Binding-site contacts:
Ligand atom F31 contacts residue ARG164 of chain 1.B at 3.4 Å.
Ligand atom O26 contacts residue LYS68 of chain 1.B at 3.0 Å (salt-bridge).
Ligand atom C25 contacts residue LEU167 of chain 1.B at 3.7 Å (hydrophobic).
Ligand atom O33 contacts residue LEU21 of chain 1.B at 3.2 Å (h-bond).
Ligand atom N8 contacts residue LEU21 of chain 1.B at 3.5 Å (h-bond).
Ligand atom C7 contacts residue ARG164 of chain 1.B at 3.8 Å.
Ligand atom C12 contacts residue PRO120 of chain 1.B at 3.8 Å (hydrophobic).
Ligand atom C18 contacts residue VAL116 of chain 1.B at 3.4 Å (hydrophobic).
Ligand atom O26 contacts residue SER184 of chain 1.B at 3.5 Å (h-bond).
Ligand atom C32 contacts residue LEU21 of chain 1.B at 3.1 Å (hydrophobic).
Ligand atom N13 contacts residue LEU21 of chain 1.B at 3.8 Å.
Ligand atom N6 contacts residue GLN23 of chain 1.B at 3.7 Å.
Ligand atom N17 contacts residue VAL116 of chain 1.B at 2.9 Å (h-bond).
Ligand atom N13 contacts residue PRO120 of chain 1.B at 3.7 Å.
Ligand atom O26 contacts residue LEU167 of chain 1.B at 3.4 Å.
Ligand atom C16 contacts residue VAL116 of chain 1.B at 3.8 Å (hydrophobic).
Ligand atom C25 contacts residue LYS68 of chain 1.B at 3.8 Å.
Ligand atom N20 contacts residue VAL116 of chain 1.B at 3.1 Å (h-bond).
Ligand atom C29 contacts residue LYS68 of chain 1.B at 3.8 Å.
Ligand atom F1 contacts residue VAL123 of chain 1.B at 3.0 Å.
Ligand atom C29 contacts residue SER184 of chain 1.B at 3.2 Å.
Ligand atom F1 contacts residue ARG164 of chain 1.B at 3.2 Å.
Ligand atom N6 contacts residue GLY22 of chain 1.B at 3.4 Å.
Ligand atom F1 contacts residue PRO120 of chain 1.B at 3.7 Å.
Ligand atom C18 contacts residue TYR115 of chain 1.B at 3.4 Å (hydrophobic).
Ligand atom C18 contacts residue GLU117 of chain 1.B at 3.5 Å.
Ligand atom N20 contacts residue VAL66 of chain 1.B at 3.7 Å.
Ligand atom N17 contacts residue TYR115 of chain 1.B at 3.7 Å.
Ligand atom C2 contacts residue ARG164 of chain 1.B at 3.4 Å.
Ligand atom C29 contacts residue ASN165 of chain 1.B at 3.2 Å.
Ligand atom C14 contacts residue PRO120 of chain 1.B at 3.7 Å (hydrophobic).
Ligand atom C3 contacts residue ARG164 of chain 1.B at 3.3 Å.
Ligand atom C21 contacts residue GLU114 of chain 1.B at 3.3 Å.
Ligand atom C9 contacts residue GLY22 of chain 1.B at 3.7 Å.
Ligand atom C22 contacts residue LEU167 of chain 1.B at 3.6 Å (hydrophobic).
Ligand atom C12 contacts residue LEU21 of chain 1.B at 3.5 Å (hydrophobic).
Ligand atom C9 contacts residue GLN23 of chain 1.B at 3.4 Å.
Ligand atom C28 contacts residue LYS68 of chain 1.B at 3.4 Å.
Ligand atom C21 contacts residue LEU167 of chain 1.B at 3.5 Å (hydrophobic).
Ligand atom F31 contacts residue PRO120 of chain 1.B at 3.6 Å.

Sequence of chain 1.B:
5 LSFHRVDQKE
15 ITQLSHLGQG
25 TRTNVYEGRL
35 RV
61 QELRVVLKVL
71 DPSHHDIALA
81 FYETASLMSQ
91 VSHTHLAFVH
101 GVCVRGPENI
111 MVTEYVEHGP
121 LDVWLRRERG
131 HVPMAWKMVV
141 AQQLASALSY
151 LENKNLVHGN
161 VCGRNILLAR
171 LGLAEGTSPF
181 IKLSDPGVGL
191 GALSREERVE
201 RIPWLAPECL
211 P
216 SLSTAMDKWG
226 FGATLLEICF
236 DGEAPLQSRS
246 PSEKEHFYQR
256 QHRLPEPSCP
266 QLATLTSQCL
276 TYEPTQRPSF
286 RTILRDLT

This small molecule binds to this protein.
Small molecule (SMILES): CNc1cc(Nc2cccn(-c3ncccc3F)c2=O)nc2c(C(=O)N[C@@H]3C[C@@H]3F)cnn12